Sequence of chain 1.A:
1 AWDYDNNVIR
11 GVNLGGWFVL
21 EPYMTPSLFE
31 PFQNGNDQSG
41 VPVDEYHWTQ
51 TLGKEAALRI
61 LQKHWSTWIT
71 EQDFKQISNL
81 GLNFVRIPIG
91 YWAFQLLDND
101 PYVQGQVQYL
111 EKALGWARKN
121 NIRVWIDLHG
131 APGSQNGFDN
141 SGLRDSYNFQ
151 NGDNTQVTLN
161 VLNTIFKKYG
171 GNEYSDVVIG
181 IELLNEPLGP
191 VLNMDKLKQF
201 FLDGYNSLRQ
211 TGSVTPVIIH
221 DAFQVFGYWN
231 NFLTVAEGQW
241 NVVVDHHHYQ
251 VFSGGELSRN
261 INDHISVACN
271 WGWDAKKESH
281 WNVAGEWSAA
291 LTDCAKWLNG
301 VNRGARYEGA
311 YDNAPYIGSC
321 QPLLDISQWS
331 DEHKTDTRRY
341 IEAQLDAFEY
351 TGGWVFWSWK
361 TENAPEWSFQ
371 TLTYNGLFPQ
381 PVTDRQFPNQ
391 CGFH

A protein and the small-molecule ligand that binds it are described below.
Small molecule (SMILES): O[C@H]1[C@H](O)[C@@H](O)CN2CC[C@H](O)[C@H]12

Binding-site contacts:
Ligand atom C1 contacts residue GLU286 of chain 1.A at 3.5 Å.
Ligand atom C5 contacts residue TYR23 of chain 1.A at 3.9 Å (hydrophobic).
Ligand atom O3 contacts residue TRP357 of chain 1.A at 3.5 Å.
Ligand atom C3 contacts residue TRP357 of chain 1.A at 3.6 Å (hydrophobic).
Ligand atom C4 contacts residue TRP357 of chain 1.A at 4.0 Å (hydrophobic).
Ligand atom C1 contacts residue GLU186 of chain 1.A at 3.5 Å.
Ligand atom O2 contacts residue ASN185 of chain 1.A at 3.0 Å (h-bond).
Ligand atom C2 contacts residue ASN140 of chain 1.A at 3.6 Å.
Ligand atom O2 contacts residue HIS129 of chain 1.A at 3.2 Å.
Ligand atom O2 contacts residue GLU186 of chain 1.A at 3.9 Å.
Ligand atom C3 contacts residue HIS129 of chain 1.A at 3.7 Å.
Ligand atom C5 contacts residue GLU286 of chain 1.A at 3.5 Å.
Ligand atom C4 contacts residue GLU21 of chain 1.A at 3.5 Å.
Ligand atom C3 contacts residue GLU21 of chain 1.A at 3.8 Å.
Ligand atom O4 contacts residue TYR23 of chain 1.A at 2.8 Å (h-bond).
Ligand atom C7 contacts residue PHE252 of chain 1.A at 3.9 Å (hydrophobic).
Ligand atom C1 contacts residue ASN140 of chain 1.A at 4.0 Å.
Ligand atom C8 contacts residue GLU286 of chain 1.A at 3.3 Å.
Ligand atom C2 contacts residue GLU286 of chain 1.A at 3.6 Å.
Ligand atom O3 contacts residue GLU21 of chain 1.A at 2.7 Å (salt-bridge).
Ligand atom O3 contacts residue ASN140 of chain 1.A at 3.1 Å.
Ligand atom C2 contacts residue HIS129 of chain 1.A at 3.8 Å.
Ligand atom N contacts residue GLU286 of chain 1.A at 2.7 Å (salt-bridge).
Ligand atom C3 contacts residue GLU286 of chain 1.A at 3.9 Å.
Ligand atom O2 contacts residue GLU286 of chain 1.A at 2.5 Å (salt-bridge).
Ligand atom N contacts residue GLU186 of chain 1.A at 4.0 Å.
Ligand atom O4 contacts residue TRP357 of chain 1.A at 3.2 Å (h-bond).
Ligand atom C8 contacts residue TYR249 of chain 1.A at 3.3 Å (hydrophobic).
Ligand atom C7 contacts residue TYR249 of chain 1.A at 3.4 Å (hydrophobic).
Ligand atom C6 contacts residue TYR23 of chain 1.A at 3.6 Å (hydrophobic).
Ligand atom C8 contacts residue GLU186 of chain 1.A at 4.0 Å.
Ligand atom C2 contacts residue ASN185 of chain 1.A at 3.9 Å.
Ligand atom C7 contacts residue TRP367 of chain 1.A at 3.7 Å (hydrophobic).
Ligand atom O4 contacts residue GLU21 of chain 1.A at 2.6 Å (salt-bridge).
Ligand atom N contacts residue TYR249 of chain 1.A at 4.0 Å.
Ligand atom C4 contacts residue TYR23 of chain 1.A at 3.9 Å (hydrophobic).
Ligand atom O6 contacts residue PHE252 of chain 1.A at 4.0 Å.
Ligand atom C3 contacts residue ASN140 of chain 1.A at 4.0 Å.
Ligand atom O3 contacts residue HIS129 of chain 1.A at 2.8 Å (h-bond).
Ligand atom C4 contacts residue ASN140 of chain 1.A at 3.7 Å.